Binding-site contacts:
Ligand atom O1 contacts residue ARG367 of chain 1.A at 2.7 Å (salt-bridge).
Ligand atom C5A contacts residue TYR108 of chain 1.A at 3.5 Å (hydrophobic).
Ligand atom O3P contacts residue GLY83 of chain 1.A at 2.8 Å (h-bond).
Ligand atom C2 contacts residue ASP180 of chain 1.A at 3.6 Å.
Ligand atom CA contacts residue LYS205 of chain 1.A at 3.2 Å.
Ligand atom C4A contacts residue LYS205 of chain 1.A at 3.2 Å.
Ligand atom O4P contacts residue SER202 of chain 1.A at 2.9 Å (h-bond).
Ligand atom C5A contacts residue ARG55 of chain 1.D at 3.6 Å.
Ligand atom N1 contacts residue ASP180 of chain 1.A at 3.0 Å (salt-bridge).
Ligand atom P contacts residue GLY83 of chain 1.A at 3.4 Å.
Ligand atom O1P contacts residue ARG55 of chain 1.D at 3.0 Å (salt-bridge).
Ligand atom O1 contacts residue SER332 of chain 1.A at 2.8 Å (h-bond).
Ligand atom O3 contacts residue ASN155 of chain 1.A at 2.7 Å (h-bond).
Ligand atom O2P contacts residue MET84 of chain 1.A at 3.0 Å (h-bond).
Ligand atom C contacts residue ARG367 of chain 1.A at 3.6 Å.
Ligand atom SD contacts residue TYR108 of chain 1.A at 3.2 Å (h-bond).
Ligand atom O2 contacts residue TYR108 of chain 1.A at 3.4 Å.
Ligand atom CB contacts residue TYR108 of chain 1.A at 3.3 Å (hydrophobic).
Ligand atom O2P contacts residue GLY83 of chain 1.A at 3.1 Å (h-bond).
Ligand atom C5 contacts residue TYR108 of chain 1.A at 3.5 Å (hydrophobic).
Ligand atom C6 contacts residue TYR108 of chain 1.A at 3.6 Å (hydrophobic).
Ligand atom O2 contacts residue ASN155 of chain 1.A at 3.2 Å (h-bond).
Ligand atom C3 contacts residue ASN155 of chain 1.A at 3.6 Å.
Ligand atom O3P contacts residue SER204 of chain 1.A at 2.7 Å (h-bond).
Ligand atom C2A contacts residue GLU151 of chain 1.A at 3.4 Å.
Ligand atom O2 contacts residue THR347 of chain 1.A at 3.5 Å.
Ligand atom N contacts residue LYS205 of chain 1.A at 3.6 Å (salt-bridge).
Ligand atom O2 contacts residue ARG367 of chain 1.A at 3.1 Å (salt-bridge).
Ligand atom O1 contacts residue THR347 of chain 1.A at 3.4 Å.
Ligand atom C contacts residue THR347 of chain 1.A at 3.6 Å.
Ligand atom O1P contacts residue TYR53 of chain 1.D at 2.7 Å (h-bond).
Ligand atom O2P contacts residue SER82 of chain 1.A at 3.4 Å.
Ligand atom P contacts residue SER202 of chain 1.A at 3.4 Å.
Ligand atom C2A contacts residue ASP180 of chain 1.A at 3.4 Å.
Ligand atom O3P contacts residue SER202 of chain 1.A at 2.7 Å (h-bond).
Ligand atom O4P contacts residue GLY83 of chain 1.A at 3.6 Å.
Ligand atom O3P contacts residue GLY215 of chain 1.A at 3.6 Å (h-bond).
Ligand atom O2P contacts residue ARG55 of chain 1.D at 2.9 Å (salt-bridge).
Ligand atom N contacts residue TYR108 of chain 1.A at 3.0 Å.
Ligand atom CE contacts residue TYR108 of chain 1.A at 3.4 Å (hydrophobic).

Sequence of chain 1.D:
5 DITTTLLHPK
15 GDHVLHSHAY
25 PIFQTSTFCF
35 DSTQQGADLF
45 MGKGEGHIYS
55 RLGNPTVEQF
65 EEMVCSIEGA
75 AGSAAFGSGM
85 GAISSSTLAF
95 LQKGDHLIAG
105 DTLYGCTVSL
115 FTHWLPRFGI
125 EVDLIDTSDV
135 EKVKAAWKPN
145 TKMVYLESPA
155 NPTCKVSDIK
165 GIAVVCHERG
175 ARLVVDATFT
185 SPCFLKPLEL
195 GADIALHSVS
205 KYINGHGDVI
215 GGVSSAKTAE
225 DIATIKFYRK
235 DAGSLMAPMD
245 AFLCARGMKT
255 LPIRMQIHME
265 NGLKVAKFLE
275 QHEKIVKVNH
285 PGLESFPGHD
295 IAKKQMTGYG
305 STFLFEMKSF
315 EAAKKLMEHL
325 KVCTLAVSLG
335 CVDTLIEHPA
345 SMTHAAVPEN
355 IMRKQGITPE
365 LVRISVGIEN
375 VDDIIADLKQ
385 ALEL

This protein binds this small molecule.
Small molecule (SMILES): CSCC[C@H](N=Cc1c(COP(=O)(O)O)cnc(C)c1O)C(=O)O

Sequence of chain 1.A:
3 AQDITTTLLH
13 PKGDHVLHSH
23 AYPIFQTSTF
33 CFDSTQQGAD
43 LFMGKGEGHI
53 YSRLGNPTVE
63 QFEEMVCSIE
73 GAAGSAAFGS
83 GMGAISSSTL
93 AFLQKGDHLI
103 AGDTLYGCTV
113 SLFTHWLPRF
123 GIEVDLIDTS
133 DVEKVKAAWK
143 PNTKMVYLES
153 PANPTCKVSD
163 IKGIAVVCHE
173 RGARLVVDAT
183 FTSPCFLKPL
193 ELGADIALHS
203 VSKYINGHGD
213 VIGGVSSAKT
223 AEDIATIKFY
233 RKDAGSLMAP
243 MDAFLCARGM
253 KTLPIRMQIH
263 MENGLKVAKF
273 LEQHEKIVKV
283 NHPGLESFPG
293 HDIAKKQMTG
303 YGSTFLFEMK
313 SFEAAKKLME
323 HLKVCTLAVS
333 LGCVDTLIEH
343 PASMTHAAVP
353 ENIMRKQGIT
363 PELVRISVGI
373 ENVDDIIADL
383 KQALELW